Sequence of chain 1.K:
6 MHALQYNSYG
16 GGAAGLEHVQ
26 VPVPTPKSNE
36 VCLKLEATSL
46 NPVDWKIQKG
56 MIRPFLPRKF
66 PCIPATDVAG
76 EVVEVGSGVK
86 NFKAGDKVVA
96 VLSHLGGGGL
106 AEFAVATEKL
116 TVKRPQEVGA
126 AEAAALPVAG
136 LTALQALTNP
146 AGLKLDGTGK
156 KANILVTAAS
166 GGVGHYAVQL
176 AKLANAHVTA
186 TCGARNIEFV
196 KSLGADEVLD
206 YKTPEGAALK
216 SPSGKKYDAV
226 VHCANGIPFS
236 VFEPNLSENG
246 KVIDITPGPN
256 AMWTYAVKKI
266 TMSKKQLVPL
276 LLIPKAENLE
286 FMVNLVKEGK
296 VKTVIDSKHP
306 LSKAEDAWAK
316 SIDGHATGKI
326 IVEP

The protein below binds the small molecule below.
Small molecule (SMILES): CCC=CCC(=O)C=CC=CCCCCCCCC(=O)O

Binding-site contacts:
Ligand atom C5 contacts residue LEU100 of chain 1.K at 4.1 Å (hydrophobic).
Ligand atom C9 contacts residue ILE57 of chain 1.K at 4.5 Å (hydrophobic).
Ligand atom O2 contacts residue ARG63 of chain 1.K at 3.7 Å.
Ligand atom C6 contacts residue LEU61 of chain 1.K at 3.7 Å (hydrophobic).
Ligand atom C6 contacts residue HIS99 of chain 1.K at 4.3 Å.
Ligand atom C8 contacts residue ILE57 of chain 1.K at 4.1 Å (hydrophobic).
Ligand atom C7 contacts residue PHE60 of chain 1.K at 4.3 Å (hydrophobic).
Ligand atom C2 contacts residue ARG63 of chain 1.K at 3.5 Å.
Ligand atom C2 contacts residue LEU100 of chain 1.K at 4.1 Å (hydrophobic).
Ligand atom C8 contacts residue LEU61 of chain 1.K at 4.3 Å (hydrophobic).
Ligand atom C5 contacts residue HIS99 of chain 1.K at 4.2 Å.
Ligand atom C8 contacts residue PHE60 of chain 1.K at 4.4 Å (hydrophobic).
Ligand atom C1 contacts residue ARG63 of chain 1.K at 3.9 Å.
Ligand atom C4 contacts residue PHE60 of chain 1.K at 4.0 Å (hydrophobic).
Ligand atom C10 contacts residue ILE57 of chain 1.K at 4.1 Å (hydrophobic).
Ligand atom C6 contacts residue PHE60 of chain 1.K at 3.9 Å (hydrophobic).
Ligand atom C4 contacts residue ARG63 of chain 1.K at 4.2 Å.
Ligand atom C4 contacts residue LEU100 of chain 1.K at 3.9 Å (hydrophobic).
Ligand atom C9 contacts residue LEU61 of chain 1.K at 4.3 Å (hydrophobic).
Ligand atom C3 contacts residue ARG63 of chain 1.K at 4.4 Å.
Ligand atom C11 contacts residue LEU276 of chain 1.K at 4.0 Å (hydrophobic).
Ligand atom C3 contacts residue LEU100 of chain 1.K at 4.2 Å (hydrophobic).